Sequence of chain 1.A:
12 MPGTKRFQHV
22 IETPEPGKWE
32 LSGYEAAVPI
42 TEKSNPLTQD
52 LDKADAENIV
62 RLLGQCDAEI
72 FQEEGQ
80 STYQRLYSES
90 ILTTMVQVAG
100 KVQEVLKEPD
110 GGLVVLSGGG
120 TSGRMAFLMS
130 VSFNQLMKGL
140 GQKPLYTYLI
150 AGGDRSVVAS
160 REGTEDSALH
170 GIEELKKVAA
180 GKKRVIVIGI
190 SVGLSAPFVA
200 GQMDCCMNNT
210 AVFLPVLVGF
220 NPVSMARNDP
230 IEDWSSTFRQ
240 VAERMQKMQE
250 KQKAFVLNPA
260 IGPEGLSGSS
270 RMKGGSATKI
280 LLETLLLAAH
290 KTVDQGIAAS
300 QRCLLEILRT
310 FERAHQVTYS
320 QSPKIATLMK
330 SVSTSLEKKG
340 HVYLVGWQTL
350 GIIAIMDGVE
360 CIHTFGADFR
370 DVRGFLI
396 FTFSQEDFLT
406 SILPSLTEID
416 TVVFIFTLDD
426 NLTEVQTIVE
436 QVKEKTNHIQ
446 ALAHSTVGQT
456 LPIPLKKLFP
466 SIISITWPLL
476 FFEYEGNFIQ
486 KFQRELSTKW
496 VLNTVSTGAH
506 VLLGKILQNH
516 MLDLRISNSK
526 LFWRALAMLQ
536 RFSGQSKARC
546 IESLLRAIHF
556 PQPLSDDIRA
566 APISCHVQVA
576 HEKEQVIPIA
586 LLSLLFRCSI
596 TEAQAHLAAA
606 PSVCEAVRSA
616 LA

A small-molecule ligand and the protein it binds are described below.
Small molecule (SMILES): O=P(O)(O)OC[C@@H](O)[C@@H](O)[C@H](O)[C@@H](O)CO

Binding-site contacts:
Ligand atom P contacts residue VAL191 of chain 1.A at 3.5 Å.
Ligand atom O5 contacts residue LYS525 of chain 1.A at 3.0 Å (salt-bridge).
Ligand atom O2 contacts residue GLU161 of chain 1.A at 3.5 Å (salt-bridge).
Ligand atom O3P contacts residue SER121 of chain 1.A at 2.7 Å (h-bond).
Ligand atom O3P contacts residue SER190 of chain 1.A at 3.5 Å.
Ligand atom C6 contacts residue GLY118 of chain 1.A at 3.5 Å.
Ligand atom O2P contacts residue SER190 of chain 1.A at 2.4 Å (h-bond).
Ligand atom P contacts residue LYS525 of chain 1.A at 3.8 Å.
Ligand atom O6 contacts residue LYS525 of chain 1.A at 3.0 Å (salt-bridge).
Ligand atom P contacts residue SER190 of chain 1.A at 3.4 Å.
Ligand atom C1 contacts residue ARG270 of chain 1.A at 3.5 Å.
Ligand atom O3 contacts residue GLY119 of chain 1.A at 3.8 Å.
Ligand atom C3 contacts residue GLU161 of chain 1.A at 3.8 Å.
Ligand atom O4 contacts residue SER121 of chain 1.A at 3.9 Å.
Ligand atom O2 contacts residue HIS362 of chain 1.A at 3.0 Å (h-bond).
Ligand atom O6 contacts residue SER269 of chain 1.A at 3.8 Å.
Ligand atom C6 contacts residue LYS525 of chain 1.A at 3.7 Å.
Ligand atom O1P contacts residue LYS525 of chain 1.A at 3.7 Å.
Ligand atom C4 contacts residue SER269 of chain 1.A at 3.8 Å.
Ligand atom C5 contacts residue LYS525 of chain 1.A at 3.9 Å.
Ligand atom O2P contacts residue ALA195 of chain 1.A at 3.4 Å.
Ligand atom O1P contacts residue VAL191 of chain 1.A at 3.2 Å (h-bond).
Ligand atom P contacts residue GLY192 of chain 1.A at 4.0 Å.
Ligand atom O3 contacts residue GLU161 of chain 1.A at 2.6 Å (salt-bridge).
Ligand atom O3P contacts residue VAL191 of chain 1.A at 2.8 Å (h-bond).
Ligand atom O5 contacts residue GLU164 of chain 1.A at 2.5 Å (salt-bridge).
Ligand atom O1 contacts residue ARG270 of chain 1.A at 2.9 Å (salt-bridge).
Ligand atom O1 contacts residue SER268 of chain 1.A at 3.5 Å.
Ligand atom C1 contacts residue SER269 of chain 1.A at 3.5 Å.
Ligand atom C5 contacts residue GLY118 of chain 1.A at 3.9 Å.
Ligand atom O4 contacts residue SER269 of chain 1.A at 4.0 Å.
Ligand atom O1 contacts residue SER269 of chain 1.A at 3.2 Å (h-bond).
Ligand atom C5 contacts residue GLU164 of chain 1.A at 3.3 Å.
Ligand atom O1P contacts residue SER190 of chain 1.A at 3.5 Å (h-bond).
Ligand atom C6 contacts residue GLU164 of chain 1.A at 3.5 Å.
Ligand atom O1P contacts residue GLY192 of chain 1.A at 2.7 Å (h-bond).
Ligand atom O4 contacts residue GLY118 of chain 1.A at 4.0 Å.
Ligand atom O4 contacts residue THR120 of chain 1.A at 2.9 Å (h-bond).
Ligand atom O4 contacts residue GLY119 of chain 1.A at 3.9 Å.
Ligand atom C2 contacts residue THR120 of chain 1.A at 3.8 Å.